Sequence of chain 1.D:
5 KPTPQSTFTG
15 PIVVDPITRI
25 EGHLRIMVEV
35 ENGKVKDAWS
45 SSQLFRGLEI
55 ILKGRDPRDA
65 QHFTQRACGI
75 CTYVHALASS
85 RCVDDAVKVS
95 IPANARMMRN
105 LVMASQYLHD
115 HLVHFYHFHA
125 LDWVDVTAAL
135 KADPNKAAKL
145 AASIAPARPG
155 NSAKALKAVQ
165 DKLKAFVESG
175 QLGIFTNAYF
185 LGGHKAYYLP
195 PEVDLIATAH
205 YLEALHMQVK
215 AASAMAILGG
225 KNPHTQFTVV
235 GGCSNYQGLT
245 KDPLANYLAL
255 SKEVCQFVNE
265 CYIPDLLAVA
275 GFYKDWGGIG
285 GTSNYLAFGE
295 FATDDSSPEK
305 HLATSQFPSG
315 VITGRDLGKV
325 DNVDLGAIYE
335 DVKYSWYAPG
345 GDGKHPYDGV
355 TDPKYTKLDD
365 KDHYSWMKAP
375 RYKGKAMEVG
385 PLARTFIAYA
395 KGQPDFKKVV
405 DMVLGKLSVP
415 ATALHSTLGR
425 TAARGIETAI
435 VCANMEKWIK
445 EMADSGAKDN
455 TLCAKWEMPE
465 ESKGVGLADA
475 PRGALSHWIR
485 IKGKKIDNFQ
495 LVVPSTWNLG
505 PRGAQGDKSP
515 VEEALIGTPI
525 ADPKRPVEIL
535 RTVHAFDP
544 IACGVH

Binding-site contacts:
Ligand atom O3 contacts residue VAL78 of chain 1.D at 3.6 Å.
Ligand atom O3 contacts residue CYS546 of chain 1.D at 3.9 Å.
Ligand atom O3 contacts residue CYS75 of chain 1.D at 4.0 Å.
Ligand atom C1 contacts residue PRO498 of chain 1.D at 3.6 Å (hydrophobic).
Ligand atom O3 contacts residue HIS79 of chain 1.D at 3.5 Å (h-bond).
Ligand atom N1 contacts residue CYS546 of chain 1.D at 3.5 Å.
Ligand atom N2 contacts residue CYS75 of chain 1.D at 3.5 Å.
Ligand atom N2 contacts residue ALA474 of chain 1.D at 3.4 Å.
Ligand atom N2 contacts residue PRO475 of chain 1.D at 3.5 Å.
Ligand atom C1 contacts residue ARG476 of chain 1.D at 3.5 Å.
Ligand atom C1 contacts residue NI1 of chain 1.S at 3.6 Å.
Ligand atom C3 contacts residue PRO498 of chain 1.D at 3.7 Å (hydrophobic).
Ligand atom C3 contacts residue HIS79 of chain 1.D at 3.5 Å.
Ligand atom O3 contacts residue ALA474 of chain 1.D at 3.8 Å.
Ligand atom C3 contacts residue VAL497 of chain 1.D at 3.5 Å (hydrophobic).
Ligand atom FE contacts residue NI1 of chain 1.S at 2.5 Å.
Ligand atom N1 contacts residue PRO498 of chain 1.D at 3.4 Å.
Ligand atom C1 contacts residue CYS546 of chain 1.D at 3.1 Å (hydrophobic).
Ligand atom C2 contacts residue ALA474 of chain 1.D at 3.9 Å (hydrophobic).
Ligand atom C2 contacts residue CYS75 of chain 1.D at 3.0 Å (hydrophobic).
Ligand atom O3 contacts residue PRO498 of chain 1.D at 3.5 Å.
Ligand atom FE contacts residue CYS75 of chain 1.D at 2.2 Å.
Ligand atom N1 contacts residue VAL497 of chain 1.D at 3.8 Å.
Ligand atom C1 contacts residue VAL497 of chain 1.D at 3.7 Å (hydrophobic).
Ligand atom N1 contacts residue SER499 of chain 1.D at 2.8 Å (h-bond).
Ligand atom C2 contacts residue ARG476 of chain 1.D at 3.4 Å.
Ligand atom C3 contacts residue NI1 of chain 1.S at 4.1 Å.
Ligand atom C3 contacts residue CYS75 of chain 1.D at 3.1 Å (hydrophobic).
Ligand atom O3 contacts residue VAL497 of chain 1.D at 3.4 Å.
Ligand atom FE contacts residue ARG476 of chain 1.D at 4.1 Å.
Ligand atom C3 contacts residue VAL78 of chain 1.D at 3.8 Å (hydrophobic).
Ligand atom O3 contacts residue LEU479 of chain 1.D at 3.5 Å.
Ligand atom N2 contacts residue ARG476 of chain 1.D at 2.9 Å (salt-bridge).
Ligand atom C2 contacts residue NI1 of chain 1.S at 3.7 Å.
Ligand atom N1 contacts residue CSO543 of chain 1.D at 3.7 Å.
Ligand atom C3 contacts residue CYS546 of chain 1.D at 3.1 Å (hydrophobic).
Ligand atom FE contacts residue CYS546 of chain 1.D at 2.4 Å.
Ligand atom N1 contacts residue ARG476 of chain 1.D at 3.5 Å.
Ligand atom C1 contacts residue SER499 of chain 1.D at 3.8 Å.
Ligand atom C1 contacts residue CSO543 of chain 1.D at 3.7 Å.

The small molecule below binds the protein below.
Small molecule (SMILES): N#C[Fe](=C=O)C#N